Sequence of chain 32.A:
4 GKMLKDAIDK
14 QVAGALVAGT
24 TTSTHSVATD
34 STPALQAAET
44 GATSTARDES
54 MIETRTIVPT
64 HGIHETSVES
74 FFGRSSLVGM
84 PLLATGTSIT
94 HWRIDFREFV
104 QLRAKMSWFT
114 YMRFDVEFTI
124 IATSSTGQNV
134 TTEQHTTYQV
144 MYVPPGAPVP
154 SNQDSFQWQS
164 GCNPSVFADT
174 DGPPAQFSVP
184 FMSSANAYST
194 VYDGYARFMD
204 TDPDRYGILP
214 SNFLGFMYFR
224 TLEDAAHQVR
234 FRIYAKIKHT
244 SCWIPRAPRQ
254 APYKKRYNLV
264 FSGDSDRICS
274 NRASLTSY

Binding-site contacts:
Ligand atom N1 contacts residue TRP38 of chain 57.B at 3.3 Å.
Ligand atom C6 contacts residue TRP38 of chain 57.B at 3.6 Å (hydrophobic).
Ligand atom C2 contacts residue TRP38 of chain 57.B at 3.1 Å (hydrophobic).
Ligand atom O2' contacts residue HIS28 of chain 32.A at 3.2 Å (h-bond).
Ligand atom C1' contacts residue TRP38 of chain 57.B at 4.0 Å (hydrophobic).
Ligand atom N6 contacts residue VAL30 of chain 32.A at 4.3 Å.
Ligand atom C5 contacts residue TRP38 of chain 57.B at 3.7 Å (hydrophobic).
Ligand atom C4 contacts residue TRP38 of chain 57.B at 3.5 Å (hydrophobic).
Ligand atom N3 contacts residue TRP38 of chain 57.B at 3.2 Å.
Ligand atom O2' contacts residue TRP38 of chain 57.B at 4.2 Å.
Ligand atom N6 contacts residue TRP38 of chain 57.B at 4.0 Å.
Ligand atom N7 contacts residue TRP38 of chain 57.B at 4.2 Å.
Ligand atom N9 contacts residue TRP38 of chain 57.B at 3.7 Å.
Ligand atom C8 contacts residue TRP38 of chain 57.B at 4.3 Å (hydrophobic).

The protein below binds the small molecule below.
Small molecule (SMILES): Nc1ncnc2c1ncn2[C@@H]1O[C@H](COP(=O)=O)[C@@H](O[P](=O)(O)OC[C@H]2O[C@@H](n3ccc(=O)[nH]c3=O)[C@H](O)[C@@H]2O)[C@H]1O

Sequence of chain 57.B:
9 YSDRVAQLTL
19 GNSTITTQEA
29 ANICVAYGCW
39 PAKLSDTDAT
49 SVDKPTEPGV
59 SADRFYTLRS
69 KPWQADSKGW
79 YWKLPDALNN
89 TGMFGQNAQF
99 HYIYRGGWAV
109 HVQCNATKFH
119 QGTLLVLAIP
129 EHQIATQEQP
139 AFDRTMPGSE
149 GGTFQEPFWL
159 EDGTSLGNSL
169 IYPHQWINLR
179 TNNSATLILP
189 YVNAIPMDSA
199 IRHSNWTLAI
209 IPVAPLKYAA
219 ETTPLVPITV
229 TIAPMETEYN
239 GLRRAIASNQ